Sequence of chain 4.A:
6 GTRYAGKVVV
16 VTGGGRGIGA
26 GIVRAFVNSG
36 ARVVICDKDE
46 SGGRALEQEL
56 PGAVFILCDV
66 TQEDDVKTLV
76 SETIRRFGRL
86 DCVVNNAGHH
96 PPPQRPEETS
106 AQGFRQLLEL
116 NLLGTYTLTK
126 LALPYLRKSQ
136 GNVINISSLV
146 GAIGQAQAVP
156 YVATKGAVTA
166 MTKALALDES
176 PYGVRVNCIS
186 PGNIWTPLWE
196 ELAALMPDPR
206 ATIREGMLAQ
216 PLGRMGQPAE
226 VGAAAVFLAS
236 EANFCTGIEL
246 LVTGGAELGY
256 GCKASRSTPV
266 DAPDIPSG

Binding-site contacts:
Ligand atom C6 contacts residue TYR156 of chain 1.A at 3.4 Å (hydrophobic).
Ligand atom C4 contacts residue LEU197 of chain 1.A at 3.7 Å (hydrophobic).
Ligand atom O2 contacts residue GLN150 of chain 1.A at 3.7 Å.
Ligand atom C5 contacts residue NAD1 of chain 1.B at 3.6 Å.
Ligand atom C1' contacts residue TYR255 of chain 4.A at 4.2 Å (hydrophobic).
Ligand atom O2 contacts residue TYR255 of chain 4.A at 4.3 Å.
Ligand atom C4 contacts residue NAD1 of chain 1.B at 3.9 Å.
Ligand atom C1' contacts residue VAL145 of chain 1.A at 4.2 Å (hydrophobic).
Ligand atom C2 contacts residue HIS95 of chain 1.A at 4.0 Å.
Ligand atom C1' contacts residue HIS95 of chain 1.A at 4.1 Å.
Ligand atom O1' contacts residue NAD1 of chain 1.B at 3.3 Å.
Ligand atom C1 contacts residue HIS95 of chain 1.A at 3.6 Å.
Ligand atom O2 contacts residue ASN188 of chain 1.A at 3.4 Å (h-bond).
Ligand atom C5 contacts residue LEU193 of chain 1.A at 3.7 Å (hydrophobic).
Ligand atom O2' contacts residue SER143 of chain 1.A at 3.8 Å.
Ligand atom C2 contacts residue NAD1 of chain 1.B at 3.9 Å.
Ligand atom C3 contacts residue NAD1 of chain 1.B at 4.0 Å.
Ligand atom C3 contacts residue HIS95 of chain 1.A at 4.2 Å.
Ligand atom C1' contacts residue TYR156 of chain 1.A at 3.6 Å (hydrophobic).
Ligand atom O2' contacts residue TYR255 of chain 4.A at 2.9 Å (h-bond).
Ligand atom O2 contacts residue TRP194 of chain 1.A at 3.8 Å.
Ligand atom C4 contacts residue LEU193 of chain 1.A at 4.1 Å (hydrophobic).
Ligand atom O1' contacts residue HIS95 of chain 1.A at 4.0 Å.
Ligand atom C2 contacts residue TRP194 of chain 1.A at 4.0 Å (hydrophobic).
Ligand atom C3 contacts residue LEU197 of chain 1.A at 4.1 Å (hydrophobic).
Ligand atom C6 contacts residue HIS95 of chain 1.A at 3.5 Å.
Ligand atom C3 contacts residue TRP194 of chain 1.A at 3.6 Å (hydrophobic).
Ligand atom C1' contacts residue SER143 of chain 1.A at 3.6 Å.
Ligand atom O2' contacts residue VAL145 of chain 1.A at 3.6 Å.
Ligand atom C6 contacts residue NAD1 of chain 1.B at 3.2 Å.
Ligand atom O1' contacts residue SER143 of chain 1.A at 2.8 Å (h-bond).
Ligand atom O2' contacts residue NAD1 of chain 1.B at 3.9 Å.
Ligand atom O1' contacts residue VAL145 of chain 1.A at 4.0 Å.
Ligand atom C1' contacts residue NAD1 of chain 1.B at 3.4 Å.
Ligand atom O1' contacts residue TYR156 of chain 1.A at 2.5 Å (h-bond).
Ligand atom C4 contacts residue HIS95 of chain 1.A at 4.1 Å.
Ligand atom C1 contacts residue TYR156 of chain 1.A at 4.0 Å (hydrophobic).
Ligand atom C1 contacts residue NAD1 of chain 1.B at 3.5 Å.
Ligand atom C5 contacts residue HIS95 of chain 1.A at 3.6 Å.
Ligand atom C4 contacts residue TRP194 of chain 1.A at 4.0 Å (hydrophobic).

Sequence of chain 1.A:
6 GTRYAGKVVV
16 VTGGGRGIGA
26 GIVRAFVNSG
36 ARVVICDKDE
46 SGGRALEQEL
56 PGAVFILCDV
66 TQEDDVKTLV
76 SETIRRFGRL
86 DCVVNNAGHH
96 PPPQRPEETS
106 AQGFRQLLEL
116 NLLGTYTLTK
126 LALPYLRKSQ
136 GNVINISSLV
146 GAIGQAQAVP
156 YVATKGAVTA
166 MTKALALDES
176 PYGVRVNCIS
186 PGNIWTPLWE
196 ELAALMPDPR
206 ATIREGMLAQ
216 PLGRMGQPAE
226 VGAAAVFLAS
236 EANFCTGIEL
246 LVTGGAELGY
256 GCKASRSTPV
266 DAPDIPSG

The protein below binds the small molecule below.
Small molecule (SMILES): O=C(O)c1ccccc1O